Sequence of chain 28.Q:
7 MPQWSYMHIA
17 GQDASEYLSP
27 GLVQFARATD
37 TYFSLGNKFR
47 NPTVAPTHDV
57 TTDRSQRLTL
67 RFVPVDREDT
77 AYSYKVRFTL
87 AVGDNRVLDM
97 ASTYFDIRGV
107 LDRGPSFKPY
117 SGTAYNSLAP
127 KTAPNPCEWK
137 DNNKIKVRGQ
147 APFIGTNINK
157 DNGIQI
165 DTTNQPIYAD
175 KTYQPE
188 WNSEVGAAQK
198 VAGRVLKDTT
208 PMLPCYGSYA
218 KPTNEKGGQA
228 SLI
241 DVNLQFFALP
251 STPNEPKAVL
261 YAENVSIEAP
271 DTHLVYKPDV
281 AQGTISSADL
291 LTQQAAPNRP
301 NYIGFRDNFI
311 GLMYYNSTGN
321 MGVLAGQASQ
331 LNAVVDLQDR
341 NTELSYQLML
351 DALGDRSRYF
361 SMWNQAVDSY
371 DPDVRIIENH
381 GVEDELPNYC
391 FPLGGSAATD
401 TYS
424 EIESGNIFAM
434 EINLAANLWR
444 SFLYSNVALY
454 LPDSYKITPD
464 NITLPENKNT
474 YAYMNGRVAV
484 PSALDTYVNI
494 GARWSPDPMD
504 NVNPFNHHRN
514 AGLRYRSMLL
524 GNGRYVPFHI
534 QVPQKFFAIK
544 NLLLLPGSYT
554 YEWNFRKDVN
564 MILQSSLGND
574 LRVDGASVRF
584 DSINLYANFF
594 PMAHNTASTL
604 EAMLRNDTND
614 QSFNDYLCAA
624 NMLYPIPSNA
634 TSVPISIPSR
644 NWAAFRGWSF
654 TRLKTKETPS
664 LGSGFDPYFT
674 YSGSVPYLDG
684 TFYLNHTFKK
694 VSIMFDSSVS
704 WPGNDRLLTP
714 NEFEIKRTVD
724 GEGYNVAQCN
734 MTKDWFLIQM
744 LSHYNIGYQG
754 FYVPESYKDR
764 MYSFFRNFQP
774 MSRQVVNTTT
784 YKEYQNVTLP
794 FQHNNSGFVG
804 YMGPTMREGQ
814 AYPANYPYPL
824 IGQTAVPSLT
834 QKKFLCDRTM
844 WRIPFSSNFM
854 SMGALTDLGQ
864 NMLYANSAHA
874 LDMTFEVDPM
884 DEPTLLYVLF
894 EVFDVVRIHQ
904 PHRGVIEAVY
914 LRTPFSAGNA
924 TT

Sequence of chain 28.R:
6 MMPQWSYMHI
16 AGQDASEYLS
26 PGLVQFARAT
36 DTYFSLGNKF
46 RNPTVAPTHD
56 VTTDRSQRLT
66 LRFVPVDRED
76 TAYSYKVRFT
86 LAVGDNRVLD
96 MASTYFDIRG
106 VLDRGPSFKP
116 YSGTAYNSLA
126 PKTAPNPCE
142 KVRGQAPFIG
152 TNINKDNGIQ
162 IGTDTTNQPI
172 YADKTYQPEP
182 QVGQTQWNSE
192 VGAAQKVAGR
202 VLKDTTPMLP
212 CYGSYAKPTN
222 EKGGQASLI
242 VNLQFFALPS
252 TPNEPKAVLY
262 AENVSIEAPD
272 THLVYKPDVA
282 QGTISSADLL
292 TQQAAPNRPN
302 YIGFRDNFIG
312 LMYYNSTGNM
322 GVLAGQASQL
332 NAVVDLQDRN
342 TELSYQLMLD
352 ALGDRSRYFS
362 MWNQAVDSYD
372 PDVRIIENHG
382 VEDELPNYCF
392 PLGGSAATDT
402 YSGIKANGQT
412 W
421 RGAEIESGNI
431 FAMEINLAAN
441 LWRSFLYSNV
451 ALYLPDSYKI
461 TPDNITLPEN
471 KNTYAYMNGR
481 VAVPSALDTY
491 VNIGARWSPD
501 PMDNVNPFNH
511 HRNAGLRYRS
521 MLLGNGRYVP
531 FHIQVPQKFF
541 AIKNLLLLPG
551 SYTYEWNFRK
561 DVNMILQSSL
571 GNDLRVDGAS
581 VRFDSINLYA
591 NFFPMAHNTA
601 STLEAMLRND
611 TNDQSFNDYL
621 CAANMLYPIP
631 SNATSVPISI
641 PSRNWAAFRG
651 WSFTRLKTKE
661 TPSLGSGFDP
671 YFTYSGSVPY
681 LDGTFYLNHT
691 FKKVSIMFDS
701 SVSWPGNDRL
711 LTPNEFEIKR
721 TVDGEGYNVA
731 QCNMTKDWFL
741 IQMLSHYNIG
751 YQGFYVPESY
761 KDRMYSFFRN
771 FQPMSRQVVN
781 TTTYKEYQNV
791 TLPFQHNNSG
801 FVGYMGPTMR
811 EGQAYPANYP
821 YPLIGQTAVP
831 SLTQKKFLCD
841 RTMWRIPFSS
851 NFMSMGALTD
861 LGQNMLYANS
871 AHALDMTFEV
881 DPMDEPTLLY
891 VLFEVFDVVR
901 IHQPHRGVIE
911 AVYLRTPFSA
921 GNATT

Binding-site contacts:
Ligand atom CB contacts residue CYS621 of chain 28.R at 3.5 Å (hydrophobic).
Ligand atom CA contacts residue CYS621 of chain 28.R at 3.2 Å (hydrophobic).
Ligand atom N contacts residue TYR619 of chain 28.R at 3.6 Å.
Ligand atom CB contacts residue ARG649 of chain 28.R at 4.1 Å.
Ligand atom CB contacts residue ALA857 of chain 28.R at 4.2 Å (hydrophobic).
Ligand atom CA contacts residue TYR619 of chain 28.R at 4.2 Å (hydrophobic).
Ligand atom ND1 contacts residue LEU348 of chain 28.R at 3.6 Å.
Ligand atom C contacts residue TYR619 of chain 28.R at 3.2 Å (hydrophobic).
Ligand atom CB contacts residue GLU894 of chain 28.R at 3.4 Å.
Ligand atom CG contacts residue ARG46 of chain 28.Q at 3.1 Å.
Ligand atom CD2 contacts residue ARG845 of chain 28.R at 4.0 Å.
Ligand atom CE1 contacts residue LEU348 of chain 28.R at 3.5 Å (hydrophobic).
Ligand atom CG contacts residue ASN617 of chain 28.R at 3.7 Å.
Ligand atom N contacts residue CYS621 of chain 28.R at 3.0 Å (h-bond).
Ligand atom CD contacts residue ARG46 of chain 28.Q at 3.3 Å.
Ligand atom NE2 contacts residue ARG845 of chain 28.R at 4.0 Å.
Ligand atom N contacts residue ARG649 of chain 28.R at 4.2 Å.
Ligand atom CB contacts residue ARG649 of chain 28.R at 4.2 Å.
Ligand atom CB contacts residue LEU620 of chain 28.R at 3.8 Å (hydrophobic).
Ligand atom C contacts residue ARG845 of chain 28.R at 4.1 Å.
Ligand atom NE2 contacts residue GLU894 of chain 28.R at 4.2 Å.
Ligand atom CD contacts residue CYS621 of chain 28.R at 3.5 Å (hydrophobic).
Ligand atom CB contacts residue PHE896 of chain 28.R at 4.0 Å (hydrophobic).
Ligand atom N contacts residue ASN617 of chain 28.R at 2.9 Å (h-bond).
Ligand atom O contacts residue ARG649 of chain 28.R at 3.3 Å (salt-bridge).
Ligand atom C contacts residue ARG649 of chain 28.R at 3.9 Å.
Ligand atom CG contacts residue GLU894 of chain 28.R at 3.2 Å.
Ligand atom CE1 contacts residue GLU894 of chain 28.R at 4.1 Å.
Ligand atom CG contacts residue CYS621 of chain 28.R at 3.9 Å (hydrophobic).
Ligand atom N contacts residue TYR619 of chain 28.R at 3.5 Å (h-bond).
Ligand atom ND1 contacts residue GLU894 of chain 28.R at 3.5 Å (salt-bridge).
Ligand atom CB contacts residue TYR619 of chain 28.R at 4.0 Å (hydrophobic).
Ligand atom N contacts residue ASP618 of chain 28.R at 3.4 Å (salt-bridge).
Ligand atom CB contacts residue TYR619 of chain 28.R at 3.7 Å (hydrophobic).
Ligand atom CA contacts residue TYR619 of chain 28.R at 4.1 Å (hydrophobic).
Ligand atom CD2 contacts residue GLU894 of chain 28.R at 3.7 Å.
Ligand atom CD contacts residue ASN617 of chain 28.R at 3.1 Å.
Ligand atom O contacts residue ALA857 of chain 28.R at 3.7 Å.
Ligand atom O contacts residue TYR619 of chain 28.R at 2.7 Å.
Ligand atom CA contacts residue ASN617 of chain 28.R at 4.1 Å.

The protein below binds the small molecule below.
Small molecule (SMILES): NC(N)=NCCC[C@H](NC(=O)[C@@H]1CCCN1)C(=O)N[C@H](C=O)Cc1cnc[nH]1